Binding-site contacts:
Ligand atom O5 contacts residue ASP155 of chain 1.A at 4.5 Å.
Ligand atom C2 contacts residue HIS153 of chain 1.A at 3.9 Å.
Ligand atom C5 contacts residue ARG240 of chain 1.A at 3.7 Å.
Ligand atom C2 contacts residue GLN150 of chain 1.A at 3.6 Å.
Ligand atom O4 contacts residue ASN143 of chain 1.A at 4.3 Å.
Ligand atom C1 contacts residue FE21 of chain 1.E at 2.9 Å.
Ligand atom C4 contacts residue PHE176 of chain 1.A at 3.9 Å (hydrophobic).
Ligand atom O3 contacts residue THR189 of chain 1.A at 3.0 Å (h-bond).
Ligand atom C1 contacts residue ASP155 of chain 1.A at 4.4 Å.
Ligand atom C2 contacts residue HIS229 of chain 1.A at 4.3 Å.
Ligand atom O3 contacts residue PHE176 of chain 1.A at 3.5 Å.
Ligand atom O4 contacts residue ARG240 of chain 1.A at 2.7 Å (salt-bridge).
Ligand atom O5 contacts residue FE21 of chain 1.E at 2.2 Å.
Ligand atom O5 contacts residue GLN150 of chain 1.A at 3.2 Å (h-bond).
Ligand atom O2 contacts residue GLN150 of chain 1.A at 3.1 Å (h-bond).
Ligand atom C1 contacts residue HIS153 of chain 1.A at 3.6 Å.
Ligand atom O3 contacts residue GLY231 of chain 1.A at 4.1 Å.
Ligand atom C5 contacts residue GLY231 of chain 1.A at 3.9 Å.
Ligand atom C1 contacts residue GLN150 of chain 1.A at 3.6 Å.
Ligand atom O1 contacts residue GLN150 of chain 1.A at 4.5 Å.
Ligand atom O5 contacts residue HIS229 of chain 1.A at 3.4 Å.
Ligand atom C4 contacts residue GLN150 of chain 1.A at 3.7 Å.
Ligand atom O4 contacts residue GLY231 of chain 1.A at 3.7 Å.
Ligand atom C3 contacts residue ILE141 of chain 1.A at 4.4 Å (hydrophobic).
Ligand atom O4 contacts residue THR189 of chain 1.A at 3.2 Å (h-bond).
Ligand atom C3 contacts residue PHE176 of chain 1.A at 3.4 Å (hydrophobic).
Ligand atom C3 contacts residue FE21 of chain 1.E at 3.8 Å.
Ligand atom O1 contacts residue ASP155 of chain 1.A at 3.4 Å (salt-bridge).
Ligand atom O4 contacts residue PHE176 of chain 1.A at 3.7 Å.
Ligand atom C3 contacts residue GLN150 of chain 1.A at 4.4 Å.
Ligand atom C5 contacts residue PHE176 of chain 1.A at 3.5 Å (hydrophobic).
Ligand atom O5 contacts residue GLY231 of chain 1.A at 4.4 Å.
Ligand atom O1 contacts residue HIS153 of chain 1.A at 3.0 Å (h-bond).
Ligand atom C2 contacts residue FE21 of chain 1.E at 2.6 Å.
Ligand atom C5 contacts residue GLN150 of chain 1.A at 4.1 Å.
Ligand atom C5 contacts residue THR189 of chain 1.A at 3.5 Å.
Ligand atom O3 contacts residue GLN150 of chain 1.A at 4.3 Å.
Ligand atom O1 contacts residue FE21 of chain 1.E at 2.4 Å.
Ligand atom O5 contacts residue HIS153 of chain 1.A at 3.4 Å (h-bond).
Ligand atom O2 contacts residue FE21 of chain 1.E at 4.1 Å.

Sequence of chain 1.A:
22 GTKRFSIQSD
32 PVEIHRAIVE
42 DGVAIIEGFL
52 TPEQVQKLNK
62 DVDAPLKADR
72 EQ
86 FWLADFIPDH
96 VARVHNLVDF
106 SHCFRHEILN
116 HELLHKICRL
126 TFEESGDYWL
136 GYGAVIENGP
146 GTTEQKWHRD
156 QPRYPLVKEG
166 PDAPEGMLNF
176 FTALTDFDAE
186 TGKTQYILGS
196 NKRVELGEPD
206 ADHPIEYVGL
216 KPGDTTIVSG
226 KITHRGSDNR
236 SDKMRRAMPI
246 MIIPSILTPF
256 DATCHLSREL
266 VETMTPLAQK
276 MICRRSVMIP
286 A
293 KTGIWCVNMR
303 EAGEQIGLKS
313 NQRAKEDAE

This protein binds this small molecule.
Small molecule (SMILES): O=C(O)CCC(=O)C(=O)O